Sequence of chain 1.D:
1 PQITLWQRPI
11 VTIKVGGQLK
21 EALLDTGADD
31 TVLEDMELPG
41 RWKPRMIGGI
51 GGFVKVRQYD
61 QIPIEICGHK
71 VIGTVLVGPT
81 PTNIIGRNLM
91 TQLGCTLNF

The protein below binds the small molecule below.
Small molecule (SMILES): CCC[C@@]1(CCc2ccccc2)CC(O)=C([C@H](CC)c2cccc(NS(=O)(=O)c3ccc(C(F)(F)F)cn3)c2)C(=O)O1

Sequence of chain 1.C:
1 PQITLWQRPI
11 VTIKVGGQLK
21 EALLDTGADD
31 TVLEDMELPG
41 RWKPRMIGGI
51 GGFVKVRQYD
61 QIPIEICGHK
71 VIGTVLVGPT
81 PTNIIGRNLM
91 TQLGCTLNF

Binding-site contacts:
Ligand atom C27 contacts residue GLY48 of chain 1.C at 3.5 Å.
Ligand atom O1 contacts residue GLY49 of chain 1.D at 3.3 Å.
Ligand atom O32 contacts residue ASP29 of chain 1.C at 3.5 Å (salt-bridge).
Ligand atom O7 contacts residue GLY49 of chain 1.D at 3.6 Å.
Ligand atom C12 contacts residue GLY27 of chain 1.D at 3.5 Å.
Ligand atom F40 contacts residue ARG8 of chain 1.D at 3.2 Å.
Ligand atom C27 contacts residue ILE50 of chain 1.D at 3.4 Å (hydrophobic).
Ligand atom O7 contacts residue ILE50 of chain 1.D at 3.0 Å (h-bond).
Ligand atom C4 contacts residue ASP25 of chain 1.D at 3.4 Å.
Ligand atom C39 contacts residue ARG8 of chain 1.D at 3.7 Å.
Ligand atom C4 contacts residue ASP25 of chain 1.C at 3.1 Å.
Ligand atom O31 contacts residue ILE47 of chain 1.C at 3.7 Å.
Ligand atom C37 contacts residue ARG8 of chain 1.D at 3.6 Å.
Ligand atom C33 contacts residue ASP29 of chain 1.C at 3.6 Å.
Ligand atom C35 contacts residue GLY27 of chain 1.C at 3.2 Å.
Ligand atom N34 contacts residue ASP29 of chain 1.C at 3.2 Å (salt-bridge).
Ligand atom C33 contacts residue GLY48 of chain 1.C at 3.7 Å.
Ligand atom C22 contacts residue ILE84 of chain 1.D at 3.5 Å (hydrophobic).
Ligand atom N28 contacts residue GLY48 of chain 1.C at 3.0 Å (h-bond).
Ligand atom C15 contacts residue LEU23 of chain 1.C at 3.6 Å (hydrophobic).
Ligand atom F40 contacts residue LEU23 of chain 1.D at 3.5 Å.
Ligand atom O8 contacts residue ASP25 of chain 1.D at 2.5 Å (salt-bridge).
Ligand atom C29 contacts residue GLY48 of chain 1.C at 3.2 Å.
Ligand atom C2 contacts residue ILE50 of chain 1.D at 3.7 Å (hydrophobic).
Ligand atom O7 contacts residue GLY49 of chain 1.C at 3.7 Å.
Ligand atom O1 contacts residue ILE50 of chain 1.D at 3.7 Å.
Ligand atom F41 contacts residue ARG8 of chain 1.D at 3.5 Å.
Ligand atom O8 contacts residue ASP25 of chain 1.C at 2.5 Å (salt-bridge).
Ligand atom C36 contacts residue ARG8 of chain 1.D at 3.5 Å.
Ligand atom C22 contacts residue ASP25 of chain 1.D at 3.6 Å.
Ligand atom F42 contacts residue THR82 of chain 1.D at 3.6 Å.
Ligand atom O7 contacts residue ILE50 of chain 1.C at 2.9 Å (h-bond).
Ligand atom C38 contacts residue GLY48 of chain 1.C at 3.1 Å.
Ligand atom C29 contacts residue ILE50 of chain 1.D at 3.6 Å (hydrophobic).
Ligand atom C5 contacts residue ASP25 of chain 1.C at 3.3 Å.
Ligand atom F42 contacts residue LEU23 of chain 1.D at 3.7 Å.
Ligand atom N34 contacts residue GLY27 of chain 1.C at 3.7 Å.
Ligand atom C35 contacts residue ASP29 of chain 1.C at 3.6 Å.
Ligand atom O32 contacts residue ASP30 of chain 1.C at 3.2 Å (salt-bridge).
Ligand atom C25 contacts residue ALA28 of chain 1.C at 3.5 Å (hydrophobic).